The protein below binds the small molecule below.
Small molecule (SMILES): CC(C)(Oc1ccc(Cl)cc1)C(=O)NCCS

Sequence of chain 2.A:
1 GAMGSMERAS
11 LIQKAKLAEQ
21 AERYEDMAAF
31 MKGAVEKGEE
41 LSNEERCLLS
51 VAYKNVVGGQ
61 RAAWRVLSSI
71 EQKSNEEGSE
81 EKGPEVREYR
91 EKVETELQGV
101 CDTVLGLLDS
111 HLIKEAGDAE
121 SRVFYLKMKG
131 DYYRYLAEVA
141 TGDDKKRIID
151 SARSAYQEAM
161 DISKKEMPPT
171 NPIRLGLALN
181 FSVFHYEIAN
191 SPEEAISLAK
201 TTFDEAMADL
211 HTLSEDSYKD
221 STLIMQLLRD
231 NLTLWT

Sequence of chain 2.B:
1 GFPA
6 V

Binding-site contacts:
Ligand atom C03 contacts residue VAL6 of chain 2.B at 3.8 Å (hydrophobic).
Ligand atom C07 contacts residue SSX1 of chain 2.F at 3.4 Å.
Ligand atom C04 contacts residue VAL6 of chain 2.B at 4.1 Å (hydrophobic).
Ligand atom C17 contacts residue PRO172 of chain 2.A at 3.2 Å (hydrophobic).
Ligand atom C11 contacts residue VAL51 of chain 2.A at 3.7 Å (hydrophobic).
Ligand atom CL1 contacts residue ILE173 of chain 2.A at 4.0 Å.
Ligand atom S12 contacts residue CYS47 of chain 2.A at 2.0 Å (h-bond).
Ligand atom C17 contacts residue GLY176 of chain 2.A at 4.4 Å.
Ligand atom C05 contacts residue VAL6 of chain 2.B at 4.4 Å (hydrophobic).
Ligand atom C03 contacts residue PHE124 of chain 2.A at 4.4 Å (hydrophobic).
Ligand atom C16 contacts residue VAL6 of chain 2.B at 4.3 Å (hydrophobic).
Ligand atom O13 contacts residue SSX1 of chain 2.F at 3.7 Å.
Ligand atom O06 contacts residue ILE224 of chain 2.A at 4.0 Å.
Ligand atom N09 contacts residue SSX1 of chain 2.F at 3.0 Å (h-bond).
Ligand atom C17 contacts residue ILE173 of chain 2.A at 4.0 Å (hydrophobic).
Ligand atom S12 contacts residue PHE124 of chain 2.A at 4.3 Å.
Ligand atom C16 contacts residue PRO172 of chain 2.A at 3.8 Å (hydrophobic).
Ligand atom C11 contacts residue CYS47 of chain 2.A at 3.1 Å (hydrophobic).
Ligand atom C10 contacts residue CYS47 of chain 2.A at 3.6 Å (hydrophobic).
Ligand atom CL1 contacts residue LYS127 of chain 2.A at 3.5 Å.
Ligand atom C08 contacts residue SSX1 of chain 2.F at 3.1 Å.
Ligand atom C05 contacts residue ILE224 of chain 2.A at 4.4 Å (hydrophobic).
Ligand atom C14 contacts residue VAL6 of chain 2.B at 3.9 Å (hydrophobic).
Ligand atom C15 contacts residue LEU223 of chain 2.A at 3.9 Å (hydrophobic).
Ligand atom O06 contacts residue SSX1 of chain 2.F at 3.7 Å.
Ligand atom C10 contacts residue SSX1 of chain 2.F at 3.4 Å.
Ligand atom C11 contacts residue SSX1 of chain 2.F at 4.2 Å.
Ligand atom S12 contacts residue SER50 of chain 2.A at 3.9 Å.
Ligand atom C15 contacts residue ILE224 of chain 2.A at 4.4 Å (hydrophobic).
Ligand atom C02 contacts residue PHE124 of chain 2.A at 4.5 Å (hydrophobic).
Ligand atom CL1 contacts residue PHE124 of chain 2.A at 4.0 Å.
Ligand atom C17 contacts residue VAL6 of chain 2.B at 4.0 Å (hydrophobic).
Ligand atom N09 contacts residue CYS47 of chain 2.A at 4.5 Å.
Ligand atom C02 contacts residue VAL6 of chain 2.B at 4.0 Å (hydrophobic).
Ligand atom C02 contacts residue PRO172 of chain 2.A at 4.4 Å (hydrophobic).
Ligand atom C15 contacts residue SSX1 of chain 2.F at 2.8 Å.
Ligand atom C16 contacts residue ILE224 of chain 2.A at 4.0 Å (hydrophobic).